A protein and the small-molecule ligand that binds it are described below.
Small molecule (SMILES): CC(=O)N[C@@H]1[C@@H](O)[C@H](O)[C@@H](CO)O[C@H]1O

Sequence of chain 27.B:
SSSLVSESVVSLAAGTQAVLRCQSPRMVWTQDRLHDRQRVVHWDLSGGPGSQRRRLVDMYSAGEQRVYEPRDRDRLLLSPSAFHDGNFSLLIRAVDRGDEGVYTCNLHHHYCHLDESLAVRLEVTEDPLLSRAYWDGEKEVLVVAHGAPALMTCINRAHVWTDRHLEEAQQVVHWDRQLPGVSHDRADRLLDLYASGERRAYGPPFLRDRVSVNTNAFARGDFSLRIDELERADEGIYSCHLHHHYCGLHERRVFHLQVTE

Sequence of chain 27.I:
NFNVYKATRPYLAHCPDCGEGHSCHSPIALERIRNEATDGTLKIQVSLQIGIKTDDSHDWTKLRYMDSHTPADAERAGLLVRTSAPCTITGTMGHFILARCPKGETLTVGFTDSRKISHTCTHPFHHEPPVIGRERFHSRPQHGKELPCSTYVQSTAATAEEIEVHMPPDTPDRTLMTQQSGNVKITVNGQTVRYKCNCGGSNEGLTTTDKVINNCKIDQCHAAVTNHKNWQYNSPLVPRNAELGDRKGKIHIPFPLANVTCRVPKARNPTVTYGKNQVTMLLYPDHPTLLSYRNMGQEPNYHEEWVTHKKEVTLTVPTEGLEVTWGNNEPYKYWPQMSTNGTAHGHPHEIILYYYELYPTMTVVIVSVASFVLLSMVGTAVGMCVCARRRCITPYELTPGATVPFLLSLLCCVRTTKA

Binding-site contacts:
Ligand atom C3 contacts residue ASN259 of chain 27.I at 3.8 Å.
Ligand atom C4 contacts residue ASN259 of chain 27.I at 4.1 Å.
Ligand atom C2 contacts residue ASN259 of chain 27.I at 2.4 Å.
Ligand atom O7 contacts residue ASN259 of chain 27.I at 2.8 Å (h-bond).
Ligand atom C8 contacts residue ASN259 of chain 27.I at 4.4 Å.
Ligand atom C6 contacts residue LYS115 of chain 27.H at 4.3 Å.
Ligand atom C8 contacts residue GLU198 of chain 27.B at 4.1 Å.
Ligand atom O6 contacts residue THR116 of chain 27.H at 3.5 Å.
Ligand atom O6 contacts residue LYS115 of chain 27.H at 3.7 Å.
Ligand atom N2 contacts residue ASN259 of chain 27.I at 3.0 Å (h-bond).
Ligand atom C5 contacts residue ASN259 of chain 27.I at 3.6 Å.
Ligand atom O5 contacts residue THR116 of chain 27.H at 4.3 Å.
Ligand atom C7 contacts residue ASN259 of chain 27.I at 3.1 Å.
Ligand atom O5 contacts residue ASN259 of chain 27.I at 2.3 Å (h-bond).
Ligand atom O7 contacts residue LYS181 of chain 27.H at 4.1 Å.
Ligand atom C4 contacts residue LYS115 of chain 27.H at 4.5 Å.
Ligand atom C1 contacts residue ASN259 of chain 27.I at 1.4 Å.
Ligand atom O6 contacts residue ASN259 of chain 27.I at 4.5 Å.

Sequence of chain 27.H:
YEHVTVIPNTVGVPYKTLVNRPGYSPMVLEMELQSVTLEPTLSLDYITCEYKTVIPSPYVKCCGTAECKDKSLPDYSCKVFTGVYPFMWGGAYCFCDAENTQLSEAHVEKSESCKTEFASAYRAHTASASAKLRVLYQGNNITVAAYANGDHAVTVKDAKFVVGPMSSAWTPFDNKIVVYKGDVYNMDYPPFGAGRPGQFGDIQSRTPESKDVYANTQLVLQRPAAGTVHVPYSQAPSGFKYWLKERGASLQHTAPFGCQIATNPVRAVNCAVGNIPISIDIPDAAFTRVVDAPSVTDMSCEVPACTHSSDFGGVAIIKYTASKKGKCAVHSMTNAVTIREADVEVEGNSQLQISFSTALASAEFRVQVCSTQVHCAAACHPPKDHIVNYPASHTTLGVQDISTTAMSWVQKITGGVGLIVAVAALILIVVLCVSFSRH